Sequence of chain 52.F:
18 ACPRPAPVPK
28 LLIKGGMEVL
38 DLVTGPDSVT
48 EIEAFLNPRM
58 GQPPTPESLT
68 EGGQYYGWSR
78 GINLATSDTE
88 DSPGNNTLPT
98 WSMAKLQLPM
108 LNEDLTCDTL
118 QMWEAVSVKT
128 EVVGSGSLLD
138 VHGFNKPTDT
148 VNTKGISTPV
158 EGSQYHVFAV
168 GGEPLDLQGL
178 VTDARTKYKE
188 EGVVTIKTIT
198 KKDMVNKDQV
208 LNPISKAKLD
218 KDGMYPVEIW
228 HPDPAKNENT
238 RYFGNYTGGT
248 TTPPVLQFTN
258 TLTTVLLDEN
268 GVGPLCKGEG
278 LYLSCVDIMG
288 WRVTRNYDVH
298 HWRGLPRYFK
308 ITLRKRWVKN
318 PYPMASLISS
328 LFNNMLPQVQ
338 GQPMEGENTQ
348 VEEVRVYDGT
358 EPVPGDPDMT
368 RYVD

Sequence of chain 53.F:
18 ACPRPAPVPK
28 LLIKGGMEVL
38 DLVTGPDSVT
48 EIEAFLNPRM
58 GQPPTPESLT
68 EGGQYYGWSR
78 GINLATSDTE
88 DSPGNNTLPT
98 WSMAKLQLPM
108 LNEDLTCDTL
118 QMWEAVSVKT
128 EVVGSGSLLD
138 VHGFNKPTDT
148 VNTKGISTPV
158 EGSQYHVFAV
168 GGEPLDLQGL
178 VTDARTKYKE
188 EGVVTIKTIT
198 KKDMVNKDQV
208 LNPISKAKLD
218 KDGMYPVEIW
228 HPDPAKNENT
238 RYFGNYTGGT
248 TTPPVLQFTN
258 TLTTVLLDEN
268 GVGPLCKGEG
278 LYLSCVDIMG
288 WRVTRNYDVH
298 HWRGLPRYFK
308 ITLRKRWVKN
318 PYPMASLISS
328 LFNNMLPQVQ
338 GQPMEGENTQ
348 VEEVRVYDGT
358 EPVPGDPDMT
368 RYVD

This protein binds this small molecule.
Small molecule (SMILES): CC(=O)N[C@H]1[C@H]([C@H](O)[C@H](O)CO)O[C@@](O[C@H]2[C@@H](O)[C@@H](CO)O[C@@H](O[C@H]3[C@H](O)[C@@H](O)[C@H](O)O[C@@H]3CO)[C@@H]2O)(C(=O)O)C[C@@H]1O

Binding-site contacts:
Ligand atom O10 contacts residue THR291 of chain 53.F at 3.7 Å.
Ligand atom O6 contacts residue ASN93 of chain 53.F at 2.9 Å (h-bond).
Ligand atom C3 contacts residue ARG77 of chain 53.F at 3.9 Å.
Ligand atom C11 contacts residue ASP85 of chain 52.F at 3.7 Å.
Ligand atom O1A contacts residue TYR72 of chain 53.F at 3.2 Å.
Ligand atom O1B contacts residue ARG77 of chain 53.F at 2.9 Å (salt-bridge).
Ligand atom C3 contacts residue GLY78 of chain 53.F at 4.0 Å.
Ligand atom C6 contacts residue TYR72 of chain 53.F at 3.6 Å (hydrophobic).
Ligand atom C5 contacts residue TYR72 of chain 53.F at 3.6 Å (hydrophobic).
Ligand atom C4 contacts residue GLY78 of chain 53.F at 3.4 Å.
Ligand atom O3 contacts residue ASN80 of chain 53.F at 4.0 Å.
Ligand atom N5 contacts residue TYR72 of chain 53.F at 3.1 Å (h-bond).
Ligand atom O8 contacts residue ARG77 of chain 53.F at 3.9 Å.
Ligand atom C1 contacts residue ARG77 of chain 53.F at 3.5 Å.
Ligand atom C3 contacts residue VAL296 of chain 53.F at 3.5 Å (hydrophobic).
Ligand atom C1 contacts residue TYR72 of chain 53.F at 3.8 Å (hydrophobic).
Ligand atom C6 contacts residue THR94 of chain 53.F at 4.2 Å.
Ligand atom O4 contacts residue GLY78 of chain 53.F at 3.1 Å.
Ligand atom C3 contacts residue HIS298 of chain 53.F at 4.1 Å.
Ligand atom O4 contacts residue ASN80 of chain 53.F at 4.2 Å.
Ligand atom C2 contacts residue GLY78 of chain 53.F at 4.2 Å.
Ligand atom O1B contacts residue TYR72 of chain 53.F at 4.1 Å.
Ligand atom O1A contacts residue ARG77 of chain 53.F at 3.0 Å (salt-bridge).
Ligand atom O4 contacts residue ILE79 of chain 53.F at 3.5 Å (h-bond).
Ligand atom C5 contacts residue ASN93 of chain 53.F at 4.2 Å.
Ligand atom C6 contacts residue ASN93 of chain 53.F at 3.1 Å.
Ligand atom O1A contacts residue GLY78 of chain 53.F at 3.7 Å.
Ligand atom C4 contacts residue TYR72 of chain 53.F at 3.5 Å (hydrophobic).
Ligand atom C10 contacts residue TYR72 of chain 53.F at 4.1 Å (hydrophobic).
Ligand atom O8 contacts residue TYR72 of chain 53.F at 4.2 Å.
Ligand atom C7 contacts residue TYR72 of chain 53.F at 4.2 Å (hydrophobic).
Ligand atom O4 contacts residue HIS298 of chain 53.F at 3.1 Å (h-bond).
Ligand atom C4 contacts residue HIS298 of chain 53.F at 4.1 Å.
Ligand atom C4 contacts residue VAL296 of chain 53.F at 4.3 Å (hydrophobic).
Ligand atom O3 contacts residue GLY78 of chain 53.F at 3.7 Å.
Ligand atom O4 contacts residue VAL296 of chain 53.F at 3.8 Å.
Ligand atom O4 contacts residue TYR72 of chain 53.F at 4.3 Å.
Ligand atom C3 contacts residue GLY78 of chain 53.F at 4.2 Å.
Ligand atom O4 contacts residue THR291 of chain 53.F at 3.3 Å.
Ligand atom O10 contacts residue ASN293 of chain 53.F at 3.5 Å (h-bond).